This small molecule binds to this protein.
Small molecule (SMILES): CCO/N=C/c1ccc(OCC[C@@H](C)CCN2CCN(c3ccnc(C(N)=O)c3)C2=O)cc1

Sequence of chain 4.A:
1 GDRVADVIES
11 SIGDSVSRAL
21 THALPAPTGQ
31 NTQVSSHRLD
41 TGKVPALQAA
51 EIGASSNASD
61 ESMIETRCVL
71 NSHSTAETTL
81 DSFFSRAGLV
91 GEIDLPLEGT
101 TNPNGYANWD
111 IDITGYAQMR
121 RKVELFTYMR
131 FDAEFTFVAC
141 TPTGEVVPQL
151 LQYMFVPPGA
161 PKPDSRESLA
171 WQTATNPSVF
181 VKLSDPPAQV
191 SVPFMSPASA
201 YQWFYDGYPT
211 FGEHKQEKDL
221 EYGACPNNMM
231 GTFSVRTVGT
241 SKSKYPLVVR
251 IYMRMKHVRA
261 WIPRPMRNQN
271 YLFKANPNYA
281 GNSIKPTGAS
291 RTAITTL

Binding-site contacts:
Ligand atom CAT contacts residue ASN228 of chain 4.A at 3.5 Å.
Ligand atom CAA contacts residue PRO177 of chain 4.A at 3.5 Å (hydrophobic).
Ligand atom CAN contacts residue PHE155 of chain 4.A at 3.8 Å (hydrophobic).
Ligand atom NBG contacts residue TRP203 of chain 4.A at 3.3 Å.
Ligand atom CAN contacts residue PRO177 of chain 4.A at 3.4 Å (hydrophobic).
Ligand atom CAH contacts residue ASN228 of chain 4.A at 3.4 Å.
Ligand atom CAO contacts residue PHE135 of chain 4.A at 3.8 Å (hydrophobic).
Ligand atom CAL contacts residue ILE111 of chain 4.A at 3.7 Å (hydrophobic).
Ligand atom NAC contacts residue THR114 of chain 4.A at 3.3 Å (h-bond).
Ligand atom CAS contacts residue TRP203 of chain 4.A at 3.8 Å (hydrophobic).
Ligand atom NAC contacts residue ASP112 of chain 4.A at 2.5 Å (salt-bridge).
Ligand atom CAA contacts residue SER178 of chain 4.A at 3.5 Å.
Ligand atom NAU contacts residue PHE155 of chain 4.A at 3.7 Å.
Ligand atom CAH contacts residue TRP203 of chain 4.A at 3.5 Å (hydrophobic).
Ligand atom CAG contacts residue GLN202 of chain 4.A at 3.3 Å.
Ligand atom CAA contacts residue TYR153 of chain 4.A at 3.5 Å (hydrophobic).
Ligand atom OAX contacts residue MET195 of chain 4.A at 3.6 Å.
Ligand atom OAE contacts residue ASP112 of chain 4.A at 3.6 Å.
Ligand atom OAE contacts residue ILE113 of chain 4.A at 3.3 Å (h-bond).
Ligand atom OAD contacts residue LYS274 of chain 4.A at 3.0 Å (salt-bridge).
Ligand atom CAJ contacts residue PHE155 of chain 4.A at 3.7 Å (hydrophobic).
Ligand atom CAG contacts residue ASN228 of chain 4.A at 3.6 Å.
Ligand atom CBB contacts residue ILE111 of chain 4.A at 3.6 Å (hydrophobic).
Ligand atom OAX contacts residue ILE111 of chain 4.A at 3.5 Å.
Ligand atom CBC contacts residue ASN228 of chain 4.A at 3.8 Å.
Ligand atom CAO contacts residue ILE111 of chain 4.A at 3.8 Å (hydrophobic).
Ligand atom CAK contacts residue PHE135 of chain 4.A at 3.6 Å (hydrophobic).
Ligand atom CAH contacts residue GLN202 of chain 4.A at 3.2 Å.
Ligand atom CAS contacts residue TYR201 of chain 4.A at 3.5 Å (hydrophobic).
Ligand atom CAA contacts residue VAL179 of chain 4.A at 3.2 Å (hydrophobic).
Ligand atom CAZ contacts residue TRP203 of chain 4.A at 3.5 Å (hydrophobic).
Ligand atom CAY contacts residue THR114 of chain 4.A at 3.8 Å.
Ligand atom CAL contacts residue PHE155 of chain 4.A at 3.6 Å (hydrophobic).
Ligand atom CAY contacts residue ASP112 of chain 4.A at 3.8 Å.
Ligand atom CAI contacts residue PHE135 of chain 4.A at 3.7 Å (hydrophobic).
Ligand atom CBC contacts residue TRP203 of chain 4.A at 3.6 Å (hydrophobic).
Ligand atom OAD contacts residue ALA275 of chain 4.A at 3.2 Å.
Ligand atom CAT contacts residue TRP203 of chain 4.A at 3.6 Å (hydrophobic).
Ligand atom CAP contacts residue ILE111 of chain 4.A at 3.8 Å (hydrophobic).
Ligand atom CAG contacts residue TRP203 of chain 4.A at 3.7 Å (hydrophobic).

Sequence of chain 5.C:
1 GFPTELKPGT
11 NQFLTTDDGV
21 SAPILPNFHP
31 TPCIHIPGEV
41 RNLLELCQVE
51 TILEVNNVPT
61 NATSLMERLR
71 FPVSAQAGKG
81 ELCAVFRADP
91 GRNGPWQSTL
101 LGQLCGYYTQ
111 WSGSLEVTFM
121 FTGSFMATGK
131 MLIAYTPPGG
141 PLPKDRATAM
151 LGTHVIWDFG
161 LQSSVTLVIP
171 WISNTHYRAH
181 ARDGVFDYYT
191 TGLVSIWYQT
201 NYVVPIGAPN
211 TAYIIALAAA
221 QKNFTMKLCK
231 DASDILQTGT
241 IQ

Sequence of chain 4.C:
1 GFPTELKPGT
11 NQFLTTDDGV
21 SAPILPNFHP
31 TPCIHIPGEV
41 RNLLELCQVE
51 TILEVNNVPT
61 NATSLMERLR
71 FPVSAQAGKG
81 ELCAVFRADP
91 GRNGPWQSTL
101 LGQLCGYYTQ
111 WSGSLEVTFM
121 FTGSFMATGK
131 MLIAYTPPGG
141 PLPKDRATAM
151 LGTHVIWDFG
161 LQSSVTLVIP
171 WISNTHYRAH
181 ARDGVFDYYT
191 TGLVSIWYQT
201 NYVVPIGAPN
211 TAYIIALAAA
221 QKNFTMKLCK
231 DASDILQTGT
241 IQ